Binding-site contacts:
Ligand atom OC' contacts residue ASP291 of chain 2.A at 3.5 Å.
Ligand atom N1' contacts residue SER568 of chain 2.A at 3.8 Å.
Ligand atom N1 contacts residue LYS171 of chain 1.A at 4.0 Å.
Ligand atom C7 contacts residue PHE121 of chain 1.A at 3.6 Å (hydrophobic).
Ligand atom OD' contacts residue MET266 of chain 2.A at 3.3 Å.
Ligand atom C10 contacts residue ALA37 of chain 1.A at 3.6 Å (hydrophobic).
Ligand atom N1 contacts residue SER568 of chain 2.A at 3.8 Å.
Ligand atom C9 contacts residue SER83 of chain 1.A at 3.4 Å.
Ligand atom C9' contacts residue MET115 of chain 1.A at 4.1 Å (hydrophobic).
Ligand atom O6 contacts residue GLY36 of chain 1.A at 3.6 Å.
Ligand atom OD' contacts residue SER568 of chain 2.A at 3.8 Å.
Ligand atom C10 contacts residue LYS171 of chain 1.A at 3.7 Å.
Ligand atom OC' contacts residue ARG292 of chain 2.A at 3.9 Å.
Ligand atom C7 contacts residue ARG292 of chain 2.A at 3.6 Å.
Ligand atom O6 contacts residue LYS171 of chain 1.A at 2.9 Å.
Ligand atom C9' contacts residue GLY569 of chain 2.A at 3.7 Å.
Ligand atom C2' contacts residue SER568 of chain 2.A at 3.6 Å.
Ligand atom C6' contacts residue MET115 of chain 1.A at 3.7 Å (hydrophobic).
Ligand atom CB' contacts residue ARG292 of chain 2.A at 3.6 Å.
Ligand atom C3' contacts residue SER568 of chain 2.A at 3.9 Å.
Ligand atom OC' contacts residue PHE121 of chain 1.A at 3.4 Å.
Ligand atom C8' contacts residue ARG114 of chain 1.A at 3.1 Å.
Ligand atom C7' contacts residue MET115 of chain 1.A at 3.5 Å (hydrophobic).
Ligand atom CB' contacts residue ASP291 of chain 2.A at 3.7 Å.
Ligand atom C9 contacts residue ALA37 of chain 1.A at 3.6 Å (hydrophobic).
Ligand atom C8' contacts residue MET115 of chain 1.A at 3.8 Å (hydrophobic).
Ligand atom C5' contacts residue GLY569 of chain 2.A at 3.9 Å.
Ligand atom C7' contacts residue ARG114 of chain 1.A at 3.5 Å.
Ligand atom C4' contacts residue ASP291 of chain 2.A at 3.6 Å.
Ligand atom C5 contacts residue TRP489 of chain 2.A at 3.9 Å (hydrophobic).
Ligand atom C7 contacts residue TRP489 of chain 2.A at 3.9 Å (hydrophobic).
Ligand atom C5' contacts residue MET115 of chain 1.A at 3.9 Å (hydrophobic).
Ligand atom OD' contacts residue ARG292 of chain 2.A at 2.7 Å (salt-bridge).
Ligand atom CA' contacts residue GLY569 of chain 2.A at 3.5 Å.
Ligand atom O6 contacts residue TRP489 of chain 2.A at 3.4 Å.
Ligand atom C5 contacts residue LYS171 of chain 1.A at 3.7 Å.
Ligand atom C3' contacts residue ASP291 of chain 2.A at 4.1 Å.
Ligand atom C2 contacts residue SER568 of chain 2.A at 3.9 Å.
Ligand atom C9 contacts residue GLN122 of chain 1.A at 3.3 Å.
Ligand atom C4' contacts residue GLY569 of chain 2.A at 4.1 Å.

Sequence of chain 2.A:
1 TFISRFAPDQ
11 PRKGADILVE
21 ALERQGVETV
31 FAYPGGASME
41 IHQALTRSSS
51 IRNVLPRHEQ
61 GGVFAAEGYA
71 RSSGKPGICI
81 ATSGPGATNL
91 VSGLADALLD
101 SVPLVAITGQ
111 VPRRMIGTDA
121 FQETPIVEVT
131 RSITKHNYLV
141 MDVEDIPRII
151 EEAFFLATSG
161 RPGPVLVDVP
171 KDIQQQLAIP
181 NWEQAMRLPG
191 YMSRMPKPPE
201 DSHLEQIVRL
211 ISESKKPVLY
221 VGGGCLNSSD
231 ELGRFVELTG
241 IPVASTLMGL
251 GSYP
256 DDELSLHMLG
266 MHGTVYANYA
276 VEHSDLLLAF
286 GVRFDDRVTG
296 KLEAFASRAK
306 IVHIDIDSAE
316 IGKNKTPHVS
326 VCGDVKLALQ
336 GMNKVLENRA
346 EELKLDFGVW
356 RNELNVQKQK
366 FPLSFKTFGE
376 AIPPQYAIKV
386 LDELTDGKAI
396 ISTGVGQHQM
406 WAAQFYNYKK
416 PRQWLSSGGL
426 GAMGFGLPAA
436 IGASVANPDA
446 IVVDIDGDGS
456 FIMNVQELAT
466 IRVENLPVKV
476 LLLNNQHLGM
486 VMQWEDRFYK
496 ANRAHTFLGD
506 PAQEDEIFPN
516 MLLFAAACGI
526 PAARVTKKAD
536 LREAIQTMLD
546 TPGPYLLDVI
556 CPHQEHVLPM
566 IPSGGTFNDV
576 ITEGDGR

Sequence of chain 1.A:
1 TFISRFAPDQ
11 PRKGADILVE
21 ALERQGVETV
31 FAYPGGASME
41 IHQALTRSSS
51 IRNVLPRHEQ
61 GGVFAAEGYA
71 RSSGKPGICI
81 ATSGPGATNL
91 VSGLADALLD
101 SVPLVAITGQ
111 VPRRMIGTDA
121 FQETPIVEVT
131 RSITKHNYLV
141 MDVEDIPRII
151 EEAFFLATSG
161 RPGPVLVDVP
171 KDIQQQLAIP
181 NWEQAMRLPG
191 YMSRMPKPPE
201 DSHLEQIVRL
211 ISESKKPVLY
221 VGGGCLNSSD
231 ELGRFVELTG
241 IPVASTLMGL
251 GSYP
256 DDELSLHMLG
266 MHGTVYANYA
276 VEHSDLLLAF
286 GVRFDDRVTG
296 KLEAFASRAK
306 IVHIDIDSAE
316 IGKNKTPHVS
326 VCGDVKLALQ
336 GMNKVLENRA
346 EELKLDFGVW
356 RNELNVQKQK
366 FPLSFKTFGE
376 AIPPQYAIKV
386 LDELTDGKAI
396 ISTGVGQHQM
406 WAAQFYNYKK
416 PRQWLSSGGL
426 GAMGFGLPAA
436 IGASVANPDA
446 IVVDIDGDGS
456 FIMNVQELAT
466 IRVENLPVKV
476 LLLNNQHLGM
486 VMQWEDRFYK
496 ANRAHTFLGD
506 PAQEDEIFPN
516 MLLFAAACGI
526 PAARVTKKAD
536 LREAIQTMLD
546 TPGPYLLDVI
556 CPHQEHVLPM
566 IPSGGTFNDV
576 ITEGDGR

A small-molecule ligand and the protein it binds are described below.
Small molecule (SMILES): CC(C)[C@@]1(C)N=C(c2nc3ccccc3cc2C(=O)O)NC1=O